A protein and the small-molecule ligand that binds it are described below.
Small molecule (SMILES): CC(=O)N[C@@H]1[C@@H](O)[C@H](O)[C@@H](CO)O[C@H]1O

Binding-site contacts:
Ligand atom O7 contacts residue ALA158 of chain 1.A at 2.9 Å.
Ligand atom N2 contacts residue ALA158 of chain 1.A at 4.1 Å.
Ligand atom C3 contacts residue ASN159 of chain 1.A at 3.8 Å.
Ligand atom C1 contacts residue ASN159 of chain 1.A at 1.6 Å.
Ligand atom C7 contacts residue ASN159 of chain 1.A at 2.6 Å.
Ligand atom C3 contacts residue ALA158 of chain 1.A at 4.5 Å (hydrophobic).
Ligand atom C8 contacts residue ASN159 of chain 1.A at 3.5 Å.
Ligand atom O7 contacts residue ASN159 of chain 1.A at 1.7 Å.
Ligand atom C4 contacts residue ASN159 of chain 1.A at 4.1 Å.
Ligand atom O3 contacts residue ASN159 of chain 1.A at 4.3 Å.
Ligand atom C2 contacts residue ASN159 of chain 1.A at 2.5 Å.
Ligand atom C2 contacts residue ALA158 of chain 1.A at 3.6 Å (hydrophobic).
Ligand atom C7 contacts residue ALA158 of chain 1.A at 3.8 Å (hydrophobic).
Ligand atom O5 contacts residue ASN159 of chain 1.A at 2.4 Å (h-bond).
Ligand atom C5 contacts residue ASN159 of chain 1.A at 3.8 Å.
Ligand atom C1 contacts residue ALA158 of chain 1.A at 4.3 Å (hydrophobic).
Ligand atom O3 contacts residue ALA158 of chain 1.A at 4.4 Å.
Ligand atom N2 contacts residue ASN159 of chain 1.A at 2.9 Å.

Sequence of chain 1.A:
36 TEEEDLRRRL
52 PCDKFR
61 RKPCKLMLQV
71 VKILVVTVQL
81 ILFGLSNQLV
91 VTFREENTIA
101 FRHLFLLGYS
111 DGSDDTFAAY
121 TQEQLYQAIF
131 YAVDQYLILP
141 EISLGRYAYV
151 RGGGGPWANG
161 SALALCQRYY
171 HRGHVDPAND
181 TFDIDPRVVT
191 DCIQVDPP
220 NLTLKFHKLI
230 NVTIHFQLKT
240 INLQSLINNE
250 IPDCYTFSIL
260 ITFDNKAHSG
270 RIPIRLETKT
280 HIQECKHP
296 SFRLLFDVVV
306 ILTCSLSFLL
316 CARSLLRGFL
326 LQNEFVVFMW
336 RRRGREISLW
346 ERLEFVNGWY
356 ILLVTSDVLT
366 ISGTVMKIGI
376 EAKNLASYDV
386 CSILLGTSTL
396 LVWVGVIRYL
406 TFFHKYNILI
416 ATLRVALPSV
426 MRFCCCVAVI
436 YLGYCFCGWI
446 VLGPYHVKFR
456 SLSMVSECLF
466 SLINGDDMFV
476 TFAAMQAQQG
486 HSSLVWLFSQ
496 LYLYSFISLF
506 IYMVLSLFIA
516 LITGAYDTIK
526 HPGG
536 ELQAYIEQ